Sequence of chain 1.A:
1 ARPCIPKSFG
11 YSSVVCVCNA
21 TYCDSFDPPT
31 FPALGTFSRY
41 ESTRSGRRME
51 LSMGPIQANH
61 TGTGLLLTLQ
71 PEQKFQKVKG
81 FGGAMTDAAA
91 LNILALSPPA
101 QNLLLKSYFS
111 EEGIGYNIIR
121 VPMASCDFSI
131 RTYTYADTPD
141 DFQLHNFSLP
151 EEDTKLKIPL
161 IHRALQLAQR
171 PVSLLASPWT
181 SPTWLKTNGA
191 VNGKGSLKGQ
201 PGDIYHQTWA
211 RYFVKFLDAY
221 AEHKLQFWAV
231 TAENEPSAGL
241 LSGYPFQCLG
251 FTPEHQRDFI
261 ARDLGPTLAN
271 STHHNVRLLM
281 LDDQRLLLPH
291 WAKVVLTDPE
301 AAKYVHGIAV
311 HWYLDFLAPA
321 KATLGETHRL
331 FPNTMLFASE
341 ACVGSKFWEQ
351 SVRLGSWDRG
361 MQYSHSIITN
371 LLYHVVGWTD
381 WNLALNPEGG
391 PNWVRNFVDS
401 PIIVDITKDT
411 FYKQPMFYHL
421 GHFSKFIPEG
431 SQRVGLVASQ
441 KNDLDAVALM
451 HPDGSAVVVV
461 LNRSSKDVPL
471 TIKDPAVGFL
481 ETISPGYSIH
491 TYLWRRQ

The protein below binds the small molecule below.
Small molecule (SMILES): CC(=O)N[C@@H]1[C@@H](O)[C@H](O)[C@@H](CO)O[C@H]1O

Binding-site contacts:
Ligand atom C5 contacts residue ASN59 of chain 1.A at 3.7 Å.
Ligand atom O5 contacts residue ASN59 of chain 1.A at 2.4 Å (h-bond).
Ligand atom C4 contacts residue ASN59 of chain 1.A at 4.2 Å.
Ligand atom C2 contacts residue ASN59 of chain 1.A at 2.5 Å.
Ligand atom C3 contacts residue ASN59 of chain 1.A at 3.9 Å.
Ligand atom N2 contacts residue ASN59 of chain 1.A at 3.1 Å (h-bond).
Ligand atom C7 contacts residue ASN59 of chain 1.A at 3.4 Å.
Ligand atom C8 contacts residue ALA58 of chain 1.A at 4.0 Å (hydrophobic).
Ligand atom C1 contacts residue ASN59 of chain 1.A at 1.5 Å.
Ligand atom O7 contacts residue ASN59 of chain 1.A at 3.2 Å (h-bond).